This protein binds this small molecule.
Small molecule (SMILES): c1ccc2nc(COc3ccc(-c4n[nH]cc4Cc4ccncc4)cc3)ccc2c1

Binding-site contacts:
Ligand atom O18 contacts residue MET299 of chain 1.A at 3.4 Å (h-bond).
Ligand atom C12 contacts residue GLN312 of chain 1.A at 3.3 Å.
Ligand atom C24 contacts residue GLY311 of chain 1.A at 3.6 Å.
Ligand atom C26 contacts residue GLY311 of chain 1.A at 3.6 Å.
Ligand atom C21 contacts residue MET299 of chain 1.A at 3.7 Å (hydrophobic).
Ligand atom N19 contacts residue HIS111 of chain 1.A at 3.4 Å.
Ligand atom N19 contacts residue PHE282 of chain 1.A at 3.7 Å.
Ligand atom C8 contacts residue PHE315 of chain 1.A at 3.5 Å (hydrophobic).
Ligand atom C20 contacts residue GLN312 of chain 1.A at 3.8 Å.
Ligand atom C30 contacts residue PRO298 of chain 1.A at 3.6 Å (hydrophobic).
Ligand atom N22 contacts residue TYR279 of chain 1.A at 2.8 Å (h-bond).
Ligand atom C21 contacts residue GLY311 of chain 1.A at 3.4 Å.
Ligand atom C20 contacts residue TYR279 of chain 1.A at 3.3 Å (hydrophobic).
Ligand atom N4 contacts residue SER263 of chain 1.A at 3.5 Å (h-bond).
Ligand atom C1 contacts residue PHE315 of chain 1.A at 3.8 Å (hydrophobic).
Ligand atom C20 contacts residue GLY311 of chain 1.A at 3.5 Å.
Ligand atom C12 contacts residue PHE315 of chain 1.A at 3.5 Å (hydrophobic).
Ligand atom C24 contacts residue TYR279 of chain 1.A at 3.7 Å (hydrophobic).
Ligand atom C11 contacts residue PHE282 of chain 1.A at 3.5 Å (hydrophobic).
Ligand atom C17 contacts residue PHE282 of chain 1.A at 3.7 Å (hydrophobic).
Ligand atom N9 contacts residue SER263 of chain 1.A at 2.8 Å (h-bond).
Ligand atom N22 contacts residue GLY311 of chain 1.A at 3.6 Å.
Ligand atom C25 contacts residue GLY311 of chain 1.A at 3.6 Å.
Ligand atom N9 contacts residue ILE278 of chain 1.A at 3.4 Å.
Ligand atom C28 contacts residue PRO298 of chain 1.A at 3.8 Å (hydrophobic).
Ligand atom C21 contacts residue TYR279 of chain 1.A at 3.5 Å (hydrophobic).
Ligand atom C6 contacts residue TYR110 of chain 1.A at 3.6 Å (hydrophobic).
Ligand atom C28 contacts residue MET299 of chain 1.A at 3.4 Å (hydrophobic).
Ligand atom C1 contacts residue ILE278 of chain 1.A at 3.8 Å (hydrophobic).
Ligand atom N4 contacts residue ILE278 of chain 1.A at 3.2 Å.
Ligand atom C5 contacts residue LEU261 of chain 1.A at 3.4 Å (hydrophobic).
Ligand atom C23 contacts residue GLY311 of chain 1.A at 3.4 Å.
Ligand atom C23 contacts residue MET299 of chain 1.A at 3.8 Å (hydrophobic).
Ligand atom C27 contacts residue VAL308 of chain 1.A at 3.7 Å (hydrophobic).
Ligand atom C29 contacts residue LYS304 of chain 1.A at 3.5 Å.
Ligand atom C17 contacts residue HIS111 of chain 1.A at 3.4 Å.
Ligand atom C26 contacts residue MET299 of chain 1.A at 3.6 Å (hydrophobic).
Ligand atom C30 contacts residue MET299 of chain 1.A at 3.7 Å (hydrophobic).
Ligand atom C25 contacts residue MET299 of chain 1.A at 3.6 Å (hydrophobic).
Ligand atom C3 contacts residue PHE315 of chain 1.A at 3.7 Å (hydrophobic).

Sequence of chain 1.A:
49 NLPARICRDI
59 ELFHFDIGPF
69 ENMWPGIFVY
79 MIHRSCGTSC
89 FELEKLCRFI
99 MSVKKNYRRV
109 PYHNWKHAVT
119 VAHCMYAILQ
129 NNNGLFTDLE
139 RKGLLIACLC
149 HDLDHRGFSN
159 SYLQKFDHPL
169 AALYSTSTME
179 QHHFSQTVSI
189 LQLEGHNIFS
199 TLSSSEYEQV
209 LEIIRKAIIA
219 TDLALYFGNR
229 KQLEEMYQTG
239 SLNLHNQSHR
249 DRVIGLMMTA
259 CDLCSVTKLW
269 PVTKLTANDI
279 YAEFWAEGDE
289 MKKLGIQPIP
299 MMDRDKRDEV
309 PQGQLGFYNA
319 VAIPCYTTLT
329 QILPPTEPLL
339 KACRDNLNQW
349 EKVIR